The protein below binds the small molecule below.
Small molecule (SMILES): CC(=O)N[C@@H]1[C@@H](O)[C@H](O)[C@@H](CO)O[C@H]1O

Sequence of chain 1.A:
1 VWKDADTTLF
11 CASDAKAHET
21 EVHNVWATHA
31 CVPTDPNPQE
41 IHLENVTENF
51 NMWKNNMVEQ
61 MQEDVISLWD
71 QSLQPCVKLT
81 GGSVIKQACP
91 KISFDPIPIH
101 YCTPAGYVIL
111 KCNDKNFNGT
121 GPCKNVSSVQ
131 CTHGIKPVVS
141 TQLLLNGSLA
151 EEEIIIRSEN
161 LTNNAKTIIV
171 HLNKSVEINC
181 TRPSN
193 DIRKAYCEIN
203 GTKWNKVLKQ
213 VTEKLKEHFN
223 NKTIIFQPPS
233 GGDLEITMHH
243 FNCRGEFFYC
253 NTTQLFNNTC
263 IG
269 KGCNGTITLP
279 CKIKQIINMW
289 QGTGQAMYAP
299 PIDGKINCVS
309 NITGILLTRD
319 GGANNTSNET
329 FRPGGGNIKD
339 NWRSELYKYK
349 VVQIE

Binding-site contacts:
Ligand atom C7 contacts residue ASN202 of chain 1.A at 3.7 Å.
Ligand atom C1 contacts residue LYS205 of chain 1.A at 3.5 Å.
Ligand atom O5 contacts residue LYS205 of chain 1.A at 2.5 Å (salt-bridge).
Ligand atom O6 contacts residue THR204 of chain 1.A at 4.4 Å.
Ligand atom C2 contacts residue ASN202 of chain 1.A at 2.4 Å.
Ligand atom C5 contacts residue LYS205 of chain 1.A at 3.5 Å.
Ligand atom C3 contacts residue ASN202 of chain 1.A at 3.8 Å.
Ligand atom C5 contacts residue THR204 of chain 1.A at 4.5 Å.
Ligand atom C1 contacts residue THR204 of chain 1.A at 4.1 Å.
Ligand atom C8 contacts residue THR274 of chain 1.A at 3.6 Å.
Ligand atom C5 contacts residue ASN202 of chain 1.A at 3.6 Å.
Ligand atom C4 contacts residue ASN202 of chain 1.A at 4.1 Å.
Ligand atom N2 contacts residue ASN202 of chain 1.A at 3.0 Å (h-bond).
Ligand atom C7 contacts residue THR274 of chain 1.A at 4.5 Å.
Ligand atom O7 contacts residue ASN202 of chain 1.A at 4.0 Å.
Ligand atom O5 contacts residue ASN202 of chain 1.A at 2.3 Å (h-bond).
Ligand atom C2 contacts residue LYS205 of chain 1.A at 4.4 Å.
Ligand atom O6 contacts residue LYS205 of chain 1.A at 3.3 Å.
Ligand atom O5 contacts residue THR204 of chain 1.A at 4.4 Å.
Ligand atom O6 contacts residue ASN202 of chain 1.A at 4.5 Å.
Ligand atom C6 contacts residue LYS205 of chain 1.A at 3.4 Å.
Ligand atom C1 contacts residue ASN202 of chain 1.A at 1.4 Å.
Ligand atom C4 contacts residue LYS205 of chain 1.A at 4.3 Å.